Binding-site contacts:
Ligand atom C5 contacts residue ASN102 of chain 1.A at 3.7 Å.
Ligand atom N2 contacts residue GLY100 of chain 1.A at 3.9 Å.
Ligand atom C1 contacts residue ASN102 of chain 1.A at 1.4 Å.
Ligand atom C2 contacts residue ASN102 of chain 1.A at 2.5 Å.
Ligand atom C4 contacts residue ASN102 of chain 1.A at 4.3 Å.
Ligand atom C3 contacts residue ASN102 of chain 1.A at 3.8 Å.
Ligand atom O6 contacts residue ARG22 of chain 1.A at 4.5 Å.
Ligand atom C1 contacts residue GLN45 of chain 1.A at 3.9 Å.
Ligand atom C6 contacts residue ARG22 of chain 1.A at 4.1 Å.
Ligand atom C7 contacts residue GLY100 of chain 1.A at 4.2 Å.
Ligand atom C8 contacts residue GLY100 of chain 1.A at 3.6 Å.
Ligand atom O7 contacts residue ASN102 of chain 1.A at 2.9 Å (h-bond).
Ligand atom C8 contacts residue ASN102 of chain 1.A at 3.6 Å.
Ligand atom O5 contacts residue ASN102 of chain 1.A at 2.4 Å (h-bond).
Ligand atom O5 contacts residue ARG22 of chain 1.A at 3.2 Å (salt-bridge).
Ligand atom C1 contacts residue ARG22 of chain 1.A at 4.0 Å.
Ligand atom C7 contacts residue ASN102 of chain 1.A at 3.0 Å.
Ligand atom C8 contacts residue HIS101 of chain 1.A at 3.8 Å.
Ligand atom N2 contacts residue ASN102 of chain 1.A at 2.8 Å (h-bond).
Ligand atom C5 contacts residue ARG22 of chain 1.A at 4.2 Å.

Sequence of chain 1.A:
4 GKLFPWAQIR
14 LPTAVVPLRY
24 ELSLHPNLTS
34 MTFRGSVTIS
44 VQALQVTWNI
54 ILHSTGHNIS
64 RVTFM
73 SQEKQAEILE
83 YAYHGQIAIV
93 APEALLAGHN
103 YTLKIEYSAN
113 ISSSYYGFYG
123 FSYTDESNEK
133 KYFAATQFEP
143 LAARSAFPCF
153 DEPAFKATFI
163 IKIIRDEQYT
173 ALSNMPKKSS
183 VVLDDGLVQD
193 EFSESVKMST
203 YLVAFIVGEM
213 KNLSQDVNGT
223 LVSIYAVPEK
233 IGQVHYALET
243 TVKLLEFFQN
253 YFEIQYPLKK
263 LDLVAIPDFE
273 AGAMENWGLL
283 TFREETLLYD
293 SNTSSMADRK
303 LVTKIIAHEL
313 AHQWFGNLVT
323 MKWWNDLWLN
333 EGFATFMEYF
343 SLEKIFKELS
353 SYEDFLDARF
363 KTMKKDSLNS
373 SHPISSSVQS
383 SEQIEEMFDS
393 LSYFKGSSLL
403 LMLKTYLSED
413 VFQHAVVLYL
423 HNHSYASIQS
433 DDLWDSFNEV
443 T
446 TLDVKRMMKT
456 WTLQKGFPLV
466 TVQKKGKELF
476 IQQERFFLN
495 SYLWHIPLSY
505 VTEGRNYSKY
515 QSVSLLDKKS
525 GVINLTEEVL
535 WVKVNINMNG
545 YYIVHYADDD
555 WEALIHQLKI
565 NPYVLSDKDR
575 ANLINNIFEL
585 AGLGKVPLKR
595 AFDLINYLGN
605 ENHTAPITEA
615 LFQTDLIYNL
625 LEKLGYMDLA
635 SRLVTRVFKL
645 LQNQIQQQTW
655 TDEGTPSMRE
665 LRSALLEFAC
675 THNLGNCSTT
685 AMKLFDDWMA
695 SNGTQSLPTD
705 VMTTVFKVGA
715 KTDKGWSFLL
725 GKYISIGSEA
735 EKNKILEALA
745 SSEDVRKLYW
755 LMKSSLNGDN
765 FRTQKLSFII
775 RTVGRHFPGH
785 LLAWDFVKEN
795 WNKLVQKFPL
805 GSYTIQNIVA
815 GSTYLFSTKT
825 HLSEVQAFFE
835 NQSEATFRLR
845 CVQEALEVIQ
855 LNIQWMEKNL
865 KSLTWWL

This protein binds this small molecule.
Small molecule (SMILES): CC(=O)N[C@@H]1[C@@H](O)[C@H](O)[C@@H](CO)O[C@H]1O